Binding-site contacts:
Ligand atom C23 contacts residue MET574 of chain 1.A at 3.7 Å (hydrophobic).
Ligand atom C21 contacts residue GLY131 of chain 1.A at 3.9 Å.
Ligand atom C19 contacts residue TRP533 of chain 1.A at 4.2 Å (hydrophobic).
Ligand atom C26 contacts residue TRP127 of chain 1.A at 4.4 Å (hydrophobic).
Ligand atom C18 contacts residue MET134 of chain 1.A at 3.8 Å (hydrophobic).
Ligand atom C20 contacts residue MET574 of chain 1.A at 3.9 Å (hydrophobic).
Ligand atom C27 contacts residue MET574 of chain 1.A at 4.1 Å (hydrophobic).
Ligand atom C22 contacts residue TRP127 of chain 1.A at 3.7 Å (hydrophobic).
Ligand atom C27 contacts residue PHE272 of chain 1.A at 3.6 Å (hydrophobic).
Ligand atom C16 contacts residue VAL577 of chain 1.A at 3.8 Å (hydrophobic).
Ligand atom C22 contacts residue MET574 of chain 1.A at 3.7 Å (hydrophobic).
Ligand atom C16 contacts residue TRP127 of chain 1.A at 4.4 Å (hydrophobic).
Ligand atom C24 contacts residue MET574 of chain 1.A at 4.4 Å (hydrophobic).
Ligand atom C24 contacts residue TRP127 of chain 1.A at 3.3 Å (hydrophobic).
Ligand atom C17 contacts residue TRP127 of chain 1.A at 4.0 Å (hydrophobic).
Ligand atom C8 contacts residue TRP533 of chain 1.A at 4.3 Å (hydrophobic).
Ligand atom C6 contacts residue TRP533 of chain 1.A at 3.8 Å (hydrophobic).
Ligand atom C26 contacts residue ILE128 of chain 1.A at 3.8 Å (hydrophobic).
Ligand atom C21 contacts residue TRP127 of chain 1.A at 3.2 Å (hydrophobic).
Ligand atom C27 contacts residue HIS575 of chain 1.A at 3.9 Å.
Ligand atom C27 contacts residue PHE571 of chain 1.A at 4.4 Å (hydrophobic).
Ligand atom C24 contacts residue ALA578 of chain 1.A at 4.1 Å (hydrophobic).
Ligand atom C6 contacts residue ILE534 of chain 1.A at 3.7 Å (hydrophobic).
Ligand atom C16 contacts residue MET574 of chain 1.A at 3.8 Å (hydrophobic).
Ligand atom C26 contacts residue HIS575 of chain 1.A at 4.3 Å.
Ligand atom C24 contacts residue ILE128 of chain 1.A at 4.1 Å (hydrophobic).
Ligand atom C11 contacts residue MET134 of chain 1.A at 4.5 Å (hydrophobic).
Ligand atom C5 contacts residue TRP533 of chain 1.A at 4.3 Å (hydrophobic).
Ligand atom C25 contacts residue MET574 of chain 1.A at 3.9 Å (hydrophobic).
Ligand atom C15 contacts residue MET574 of chain 1.A at 3.8 Å (hydrophobic).
Ligand atom C7 contacts residue ILE530 of chain 1.A at 4.4 Å (hydrophobic).
Ligand atom C25 contacts residue HIS575 of chain 1.A at 4.1 Å.
Ligand atom C7 contacts residue TRP533 of chain 1.A at 4.0 Å (hydrophobic).
Ligand atom O1 contacts residue PHE538 of chain 1.A at 4.5 Å.
Ligand atom C20 contacts residue TRP127 of chain 1.A at 4.0 Å (hydrophobic).
Ligand atom C18 contacts residue MET574 of chain 1.A at 3.7 Å (hydrophobic).
Ligand atom C23 contacts residue TRP127 of chain 1.A at 3.7 Å (hydrophobic).
Ligand atom C25 contacts residue ALA578 of chain 1.A at 3.7 Å (hydrophobic).
Ligand atom C26 contacts residue ALA578 of chain 1.A at 3.8 Å (hydrophobic).
Ligand atom C19 contacts residue MET134 of chain 1.A at 3.7 Å (hydrophobic).

This small molecule binds to this protein.
Small molecule (SMILES): CC(C)CCC[C@@H](C)[C@H]1CC[C@H]2[C@@H]3CC=C4C[C@@H](O)CC[C@]4(C)[C@H]3CC[C@]12C

Sequence of chain 1.A:
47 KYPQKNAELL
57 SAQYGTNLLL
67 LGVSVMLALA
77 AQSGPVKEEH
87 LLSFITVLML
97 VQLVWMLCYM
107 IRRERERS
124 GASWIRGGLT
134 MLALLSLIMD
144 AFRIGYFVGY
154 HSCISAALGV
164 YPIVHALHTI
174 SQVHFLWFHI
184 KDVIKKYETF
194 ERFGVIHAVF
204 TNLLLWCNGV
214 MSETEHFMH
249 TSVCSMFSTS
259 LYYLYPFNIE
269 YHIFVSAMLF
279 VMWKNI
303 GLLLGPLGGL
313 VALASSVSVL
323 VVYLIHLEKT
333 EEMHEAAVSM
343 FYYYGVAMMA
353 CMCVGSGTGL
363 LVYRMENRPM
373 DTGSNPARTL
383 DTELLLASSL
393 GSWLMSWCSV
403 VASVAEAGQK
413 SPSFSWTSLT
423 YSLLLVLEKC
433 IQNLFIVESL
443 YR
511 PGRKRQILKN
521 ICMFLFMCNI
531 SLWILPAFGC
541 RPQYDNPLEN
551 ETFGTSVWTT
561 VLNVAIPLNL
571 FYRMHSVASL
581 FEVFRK